Binding-site contacts:
Ligand atom O3 contacts residue ARG304 of chain 1.C at 4.2 Å.
Ligand atom C14 contacts residue TRP224 of chain 1.C at 3.8 Å (hydrophobic).
Ligand atom C7 contacts residue VAL221 of chain 1.C at 3.8 Å (hydrophobic).
Ligand atom C5 contacts residue TRP224 of chain 1.C at 4.3 Å (hydrophobic).
Ligand atom C17 contacts residue THR284 of chain 1.D at 4.5 Å.
Ligand atom C21 contacts residue TRP224 of chain 1.C at 3.8 Å (hydrophobic).
Ligand atom O20 contacts residue THR284 of chain 1.D at 2.9 Å (h-bond).
Ligand atom C6 contacts residue VAL221 of chain 1.C at 3.6 Å (hydrophobic).
Ligand atom C3 contacts residue PRO308 of chain 1.C at 3.5 Å (hydrophobic).
Ligand atom O3 contacts residue GLN220 of chain 1.C at 2.9 Å (h-bond).
Ligand atom C2 contacts residue GLN220 of chain 1.C at 4.5 Å.
Ligand atom C4 contacts residue GLN220 of chain 1.C at 4.2 Å.
Ligand atom C15 contacts residue ALA283 of chain 1.D at 3.9 Å (hydrophobic).
Ligand atom C3 contacts residue ILE217 of chain 1.C at 4.5 Å (hydrophobic).
Ligand atom C7 contacts residue TRP224 of chain 1.C at 4.1 Å (hydrophobic).
Ligand atom C11 contacts residue TRP224 of chain 1.C at 4.1 Å (hydrophobic).
Ligand atom C4 contacts residue ILE217 of chain 1.C at 3.9 Å (hydrophobic).
Ligand atom O3 contacts residue PRO308 of chain 1.C at 3.1 Å.
Ligand atom O3 contacts residue TRP224 of chain 1.C at 4.2 Å.
Ligand atom C16 contacts residue THR284 of chain 1.D at 4.0 Å.
Ligand atom C10 contacts residue TRP224 of chain 1.C at 4.5 Å (hydrophobic).
Ligand atom C17 contacts residue TRP224 of chain 1.C at 3.5 Å (hydrophobic).
Ligand atom C20 contacts residue THR284 of chain 1.D at 3.9 Å.
Ligand atom C18 contacts residue THR284 of chain 1.D at 4.0 Å.
Ligand atom C9 contacts residue TRP224 of chain 1.C at 3.8 Å (hydrophobic).
Ligand atom C15 contacts residue TRP224 of chain 1.C at 4.1 Å (hydrophobic).
Ligand atom C16 contacts residue ALA283 of chain 1.D at 3.5 Å (hydrophobic).
Ligand atom C1 contacts residue PRO308 of chain 1.C at 4.5 Å (hydrophobic).
Ligand atom C3 contacts residue GLN220 of chain 1.C at 3.3 Å.
Ligand atom C8 contacts residue TRP224 of chain 1.C at 4.2 Å (hydrophobic).
Ligand atom C16 contacts residue TRP224 of chain 1.C at 4.0 Å (hydrophobic).
Ligand atom C6 contacts residue ILE217 of chain 1.C at 4.3 Å (hydrophobic).
Ligand atom C12 contacts residue TRP224 of chain 1.C at 3.6 Å (hydrophobic).
Ligand atom C21 contacts residue TYR287 of chain 1.D at 4.1 Å (hydrophobic).
Ligand atom C2 contacts residue PRO308 of chain 1.C at 3.5 Å (hydrophobic).
Ligand atom C20 contacts residue TRP224 of chain 1.C at 4.3 Å (hydrophobic).
Ligand atom C13 contacts residue TRP224 of chain 1.C at 4.3 Å (hydrophobic).
Ligand atom C18 contacts residue ILE280 of chain 1.D at 4.3 Å (hydrophobic).

Sequence of chain 1.D:
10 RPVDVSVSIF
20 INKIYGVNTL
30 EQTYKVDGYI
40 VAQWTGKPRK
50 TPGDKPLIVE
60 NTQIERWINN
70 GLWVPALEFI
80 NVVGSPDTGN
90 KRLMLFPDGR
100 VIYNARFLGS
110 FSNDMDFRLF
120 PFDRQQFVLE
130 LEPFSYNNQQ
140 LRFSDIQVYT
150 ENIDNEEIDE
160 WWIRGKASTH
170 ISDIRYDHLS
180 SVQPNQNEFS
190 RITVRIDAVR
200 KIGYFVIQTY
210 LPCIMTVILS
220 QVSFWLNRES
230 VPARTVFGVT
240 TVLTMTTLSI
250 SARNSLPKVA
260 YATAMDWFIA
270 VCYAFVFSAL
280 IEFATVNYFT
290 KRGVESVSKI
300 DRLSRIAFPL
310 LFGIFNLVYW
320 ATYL

Sequence of chain 1.C:
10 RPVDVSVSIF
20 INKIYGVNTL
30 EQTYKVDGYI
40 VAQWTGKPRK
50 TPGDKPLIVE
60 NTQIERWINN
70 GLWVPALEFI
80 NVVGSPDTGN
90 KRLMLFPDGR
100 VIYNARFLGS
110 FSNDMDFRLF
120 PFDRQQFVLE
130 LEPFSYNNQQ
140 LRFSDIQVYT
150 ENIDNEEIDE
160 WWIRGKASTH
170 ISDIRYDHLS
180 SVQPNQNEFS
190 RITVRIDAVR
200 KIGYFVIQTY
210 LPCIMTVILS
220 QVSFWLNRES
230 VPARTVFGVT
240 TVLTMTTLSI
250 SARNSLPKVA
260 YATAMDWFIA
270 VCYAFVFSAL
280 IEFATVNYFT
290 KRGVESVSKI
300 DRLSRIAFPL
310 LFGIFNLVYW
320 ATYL

A protein and the small-molecule ligand that binds it are described below.
Small molecule (SMILES): CC(=O)[C@H]1CC[C@H]2[C@@H]3CC[C@H]4C[C@H](O)CC[C@]4(C)[C@H]3C(=O)C[C@]12C